A small-molecule ligand and the protein it binds are described below.
Small molecule (SMILES): CC[C@H](C)[C@H](NC(=O)[C@H](CCC(=O)O)NC(=O)[C@H](CCC(=O)O)NC(=O)[C@H](Cc1ccc(CP(=O)(O)O)cc1)NC(=O)[C@@H](N)CCC(N)=O)C(=O)N1CCC[C@H]1C(=O)O

Binding-site contacts:
Ligand atom O contacts residue TYR57 of chain 1.A at 3.6 Å.
Ligand atom CD1 contacts residue ILE69 of chain 1.A at 3.7 Å (hydrophobic).
Ligand atom CB contacts residue TYR57 of chain 1.A at 3.2 Å (hydrophobic).
Ligand atom CZ contacts residue SER40 of chain 1.A at 3.8 Å.
Ligand atom CA contacts residue HIS56 of chain 1.A at 3.4 Å.
Ligand atom CG2 contacts residue ILE69 of chain 1.A at 3.2 Å (hydrophobic).
Ligand atom O contacts residue HIS56 of chain 1.A at 3.9 Å.
Ligand atom CD contacts residue ARG10 of chain 1.A at 3.6 Å.
Ligand atom CE1 contacts residue ARG10 of chain 1.A at 3.5 Å.
Ligand atom N contacts residue HIS56 of chain 1.A at 2.7 Å (h-bond).
Ligand atom O contacts residue ARG10 of chain 1.A at 2.7 Å (salt-bridge).
Ligand atom CG contacts residue ARG10 of chain 1.A at 3.5 Å.
Ligand atom C contacts residue HIS56 of chain 1.A at 3.5 Å.
Ligand atom P contacts residue ARG30 of chain 1.A at 3.7 Å.
Ligand atom O3 contacts residue ARG30 of chain 1.A at 3.0 Å (salt-bridge).
Ligand atom CE1 contacts residue SER40 of chain 1.A at 3.6 Å.
Ligand atom CD1 contacts residue ARG10 of chain 1.A at 3.7 Å.
Ligand atom P contacts residue ARG10 of chain 1.A at 3.7 Å.
Ligand atom CG1 contacts residue SER70 of chain 1.A at 3.8 Å.
Ligand atom O1 contacts residue ARG10 of chain 1.A at 3.6 Å (salt-bridge).
Ligand atom OXT contacts residue SER70 of chain 1.A at 3.3 Å (h-bond).
Ligand atom OE1 contacts residue ARG10 of chain 1.A at 3.1 Å.
Ligand atom CD1 contacts residue HIS56 of chain 1.A at 3.4 Å.
Ligand atom C contacts residue ARG10 of chain 1.A at 3.2 Å.
Ligand atom CZ contacts residue ARG10 of chain 1.A at 3.5 Å.
Ligand atom C contacts residue SER70 of chain 1.A at 3.4 Å.
Ligand atom O contacts residue SER70 of chain 1.A at 2.9 Å (h-bond).
Ligand atom CD1 contacts residue LYS58 of chain 1.A at 3.7 Å.
Ligand atom C contacts residue ARG72 of chain 1.A at 3.5 Å.
Ligand atom O2 contacts residue ARG30 of chain 1.A at 2.7 Å (salt-bridge).
Ligand atom OXT contacts residue ARG72 of chain 1.A at 3.7 Å.
Ligand atom CA contacts residue ARG10 of chain 1.A at 3.1 Å.
Ligand atom CB contacts residue HIS56 of chain 1.A at 3.4 Å.
Ligand atom O2 contacts residue ARG10 of chain 1.A at 2.9 Å (salt-bridge).
Ligand atom CA contacts residue HIS56 of chain 1.A at 3.6 Å.
Ligand atom N contacts residue ARG10 of chain 1.A at 3.8 Å.
Ligand atom O contacts residue ARG72 of chain 1.A at 2.5 Å (salt-bridge).
Ligand atom CE2 contacts residue ARG10 of chain 1.A at 3.8 Å.
Ligand atom CG contacts residue TYR57 of chain 1.A at 3.5 Å (hydrophobic).
Ligand atom CH4 contacts residue SER40 of chain 1.A at 3.2 Å.

Sequence of chain 1.A:
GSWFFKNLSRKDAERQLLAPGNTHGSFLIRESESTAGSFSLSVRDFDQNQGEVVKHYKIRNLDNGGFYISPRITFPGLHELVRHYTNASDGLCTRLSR